Sequence of chain 1.A:
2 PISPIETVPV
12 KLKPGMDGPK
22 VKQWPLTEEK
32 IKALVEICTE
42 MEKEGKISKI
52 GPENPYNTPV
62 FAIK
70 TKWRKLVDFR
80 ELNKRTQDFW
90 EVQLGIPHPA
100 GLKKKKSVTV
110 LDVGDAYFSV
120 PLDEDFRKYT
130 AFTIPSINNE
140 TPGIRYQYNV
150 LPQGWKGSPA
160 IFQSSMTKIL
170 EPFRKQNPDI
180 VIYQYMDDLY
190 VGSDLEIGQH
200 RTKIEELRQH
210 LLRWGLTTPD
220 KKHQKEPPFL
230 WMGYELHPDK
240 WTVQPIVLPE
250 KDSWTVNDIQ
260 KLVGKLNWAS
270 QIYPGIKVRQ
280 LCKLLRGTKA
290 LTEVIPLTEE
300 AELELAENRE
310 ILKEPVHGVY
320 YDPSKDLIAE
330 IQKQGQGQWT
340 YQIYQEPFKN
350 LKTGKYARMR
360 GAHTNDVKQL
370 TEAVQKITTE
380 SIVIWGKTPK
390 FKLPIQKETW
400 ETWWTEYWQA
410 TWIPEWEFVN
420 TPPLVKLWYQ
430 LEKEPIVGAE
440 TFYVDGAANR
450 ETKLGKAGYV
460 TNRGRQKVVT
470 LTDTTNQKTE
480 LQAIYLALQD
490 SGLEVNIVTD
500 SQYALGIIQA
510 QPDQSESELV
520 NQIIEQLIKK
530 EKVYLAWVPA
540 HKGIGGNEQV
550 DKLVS

The small molecule below binds the protein below.
Small molecule (SMILES): CN(C)c1c(Oc2cc(Cl)cc(C#N)c2)cc(CC(=O)N2CCc3ccccc3C2)[nH]c1=O

Binding-site contacts:
Ligand atom C18 contacts residue TYR182 of chain 1.A at 3.6 Å (hydrophobic).
Ligand atom C25 contacts residue LYS104 of chain 1.A at 3.3 Å.
Ligand atom C20 contacts residue TYR319 of chain 1.A at 3.5 Å (hydrophobic).
Ligand atom C19 contacts residue GLY191 of chain 1.A at 3.4 Å.
Ligand atom C31 contacts residue LYS105 of chain 1.A at 3.5 Å.
Ligand atom O7 contacts residue VAL107 of chain 1.A at 3.6 Å.
Ligand atom O17 contacts residue LYS104 of chain 1.A at 3.4 Å.
Ligand atom N13 contacts residue LYS102 of chain 1.A at 2.8 Å (salt-bridge).
Ligand atom C19 contacts residue TYR189 of chain 1.A at 3.3 Å (hydrophobic).
Ligand atom C18 contacts residue VAL180 of chain 1.A at 3.6 Å (hydrophobic).
Ligand atom C27 contacts residue HIS236 of chain 1.A at 3.3 Å.
Ligand atom C2 contacts residue TRP230 of chain 1.A at 3.7 Å (hydrophobic).
Ligand atom C8 contacts residue LEU235 of chain 1.A at 3.5 Å (hydrophobic).
Ligand atom O7 contacts residue TYR189 of chain 1.A at 3.6 Å.
Ligand atom O23 contacts residue LYS102 of chain 1.A at 3.2 Å (salt-bridge).
Ligand atom C33 contacts residue PHE228 of chain 1.A at 3.7 Å (hydrophobic).
Ligand atom C25 contacts residue PRO237 of chain 1.A at 3.0 Å (hydrophobic).
Ligand atom N21 contacts residue TRP230 of chain 1.A at 3.3 Å.
Ligand atom C19 contacts residue VAL180 of chain 1.A at 3.4 Å (hydrophobic).
Ligand atom C29 contacts residue PRO237 of chain 1.A at 3.6 Å (hydrophobic).
Ligand atom C30 contacts residue LYS104 of chain 1.A at 3.6 Å.
Ligand atom C6 contacts residue TYR189 of chain 1.A at 3.5 Å (hydrophobic).
Ligand atom C27 contacts residue TYR319 of chain 1.A at 3.3 Å (hydrophobic).
Ligand atom N21 contacts residue TYR189 of chain 1.A at 3.2 Å.
Ligand atom C2 contacts residue LEU235 of chain 1.A at 3.5 Å (hydrophobic).
Ligand atom C8 contacts residue TYR189 of chain 1.A at 3.2 Å (hydrophobic).
Ligand atom O23 contacts residue LYS103 of chain 1.A at 3.4 Å.
Ligand atom N21 contacts residue PHE228 of chain 1.A at 3.3 Å.
Ligand atom C1 contacts residue TYR189 of chain 1.A at 3.5 Å (hydrophobic).
Ligand atom CL9 contacts residue TRP230 of chain 1.A at 3.4 Å.
Ligand atom C14 contacts residue LYS104 of chain 1.A at 3.7 Å.
Ligand atom N13 contacts residue LEU101 of chain 1.A at 3.7 Å.
Ligand atom O17 contacts residue LYS102 of chain 1.A at 3.4 Å (salt-bridge).
Ligand atom C30 contacts residue LYS105 of chain 1.A at 3.4 Å.
Ligand atom C1 contacts residue LEU235 of chain 1.A at 3.4 Å (hydrophobic).
Ligand atom C5 contacts residue TYR189 of chain 1.A at 3.6 Å (hydrophobic).
Ligand atom O23 contacts residue LYS104 of chain 1.A at 2.8 Å (salt-bridge).
Ligand atom C14 contacts residue LYS102 of chain 1.A at 3.5 Å.
Ligand atom CL9 contacts residue TYR182 of chain 1.A at 3.6 Å.
Ligand atom C4 contacts residue LEU101 of chain 1.A at 3.7 Å (hydrophobic).